Sequence of chain 1.C:
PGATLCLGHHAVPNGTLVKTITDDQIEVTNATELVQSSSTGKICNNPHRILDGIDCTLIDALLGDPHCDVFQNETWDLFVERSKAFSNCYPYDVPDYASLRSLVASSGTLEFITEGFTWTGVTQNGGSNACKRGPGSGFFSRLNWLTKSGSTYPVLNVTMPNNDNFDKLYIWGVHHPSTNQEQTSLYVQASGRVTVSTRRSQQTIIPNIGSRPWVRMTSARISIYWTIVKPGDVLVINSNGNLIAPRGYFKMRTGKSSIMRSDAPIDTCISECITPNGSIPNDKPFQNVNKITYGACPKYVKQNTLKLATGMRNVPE

The small molecule below binds the protein below.
Small molecule (SMILES): CC(=O)N[C@H]1[C@H](O[C@H]2[C@H](O)[C@@H](NC(C)=O)CO[C@@H]2CO)O[C@H](CO)[C@@H](O[C@@H]2O[C@H](CO)[C@@H](O)[C@H](O)[C@@H]2O)[C@@H]1O

Sequence of chain 1.E:
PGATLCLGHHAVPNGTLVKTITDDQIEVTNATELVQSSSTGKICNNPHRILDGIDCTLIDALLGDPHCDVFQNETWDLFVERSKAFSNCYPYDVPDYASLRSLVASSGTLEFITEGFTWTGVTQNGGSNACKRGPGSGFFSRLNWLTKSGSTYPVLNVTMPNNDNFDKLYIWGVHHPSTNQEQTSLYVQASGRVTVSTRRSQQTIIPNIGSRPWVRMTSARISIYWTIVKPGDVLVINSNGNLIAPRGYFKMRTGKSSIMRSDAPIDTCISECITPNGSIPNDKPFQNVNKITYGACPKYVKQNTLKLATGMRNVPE

Binding-site contacts:
Ligand atom C8 contacts residue VAL236 of chain 1.C at 3.9 Å (hydrophobic).
Ligand atom N2 contacts residue TRP216 of chain 1.E at 4.3 Å.
Ligand atom C7 contacts residue ASN159 of chain 1.C at 3.4 Å.
Ligand atom C2 contacts residue ASN159 of chain 1.C at 2.6 Å.
Ligand atom O6 contacts residue TRP216 of chain 1.E at 4.4 Å.
Ligand atom C1 contacts residue ASN159 of chain 1.C at 1.5 Å.
Ligand atom O6 contacts residue THR161 of chain 1.C at 3.4 Å (h-bond).
Ligand atom C8 contacts residue THR161 of chain 1.C at 3.9 Å.
Ligand atom C2 contacts residue TRP216 of chain 1.E at 4.0 Å (hydrophobic).
Ligand atom O7 contacts residue PRO215 of chain 1.E at 3.5 Å.
Ligand atom C1 contacts residue SER213 of chain 1.E at 4.0 Å.
Ligand atom O7 contacts residue ASN159 of chain 1.C at 3.3 Å (h-bond).
Ligand atom C6 contacts residue THR161 of chain 1.C at 3.0 Å.
Ligand atom C4 contacts residue ASN159 of chain 1.C at 4.2 Å.
Ligand atom O3 contacts residue TRP216 of chain 1.E at 4.0 Å.
Ligand atom C7 contacts residue PRO215 of chain 1.E at 4.4 Å (hydrophobic).
Ligand atom C8 contacts residue SER213 of chain 1.E at 3.5 Å.
Ligand atom C7 contacts residue SER213 of chain 1.E at 3.8 Å.
Ligand atom N2 contacts residue SER213 of chain 1.E at 3.2 Å (h-bond).
Ligand atom C4 contacts residue TRP216 of chain 1.E at 4.2 Å (hydrophobic).
Ligand atom C2 contacts residue SER213 of chain 1.E at 4.1 Å.
Ligand atom C8 contacts residue THR181 of chain 1.E at 4.2 Å.
Ligand atom O7 contacts residue ARG214 of chain 1.E at 4.2 Å.
Ligand atom N2 contacts residue ASN159 of chain 1.C at 3.1 Å (h-bond).
Ligand atom C7 contacts residue TRP216 of chain 1.E at 3.9 Å (hydrophobic).
Ligand atom O5 contacts residue ASN159 of chain 1.C at 2.3 Å (h-bond).
Ligand atom C8 contacts residue PRO215 of chain 1.E at 4.5 Å (hydrophobic).
Ligand atom C1 contacts residue TRP216 of chain 1.E at 4.2 Å (hydrophobic).
Ligand atom O5 contacts residue TRP216 of chain 1.E at 4.1 Å.
Ligand atom C3 contacts residue TRP216 of chain 1.E at 4.5 Å (hydrophobic).
Ligand atom C5 contacts residue ASN159 of chain 1.C at 3.6 Å.
Ligand atom O7 contacts residue TRP216 of chain 1.E at 2.9 Å (h-bond).
Ligand atom C3 contacts residue ASN159 of chain 1.C at 3.9 Å.
Ligand atom O5 contacts residue THR161 of chain 1.C at 4.3 Å.
Ligand atom C5 contacts residue THR161 of chain 1.C at 4.2 Å.